Sequence of chain 4.A:
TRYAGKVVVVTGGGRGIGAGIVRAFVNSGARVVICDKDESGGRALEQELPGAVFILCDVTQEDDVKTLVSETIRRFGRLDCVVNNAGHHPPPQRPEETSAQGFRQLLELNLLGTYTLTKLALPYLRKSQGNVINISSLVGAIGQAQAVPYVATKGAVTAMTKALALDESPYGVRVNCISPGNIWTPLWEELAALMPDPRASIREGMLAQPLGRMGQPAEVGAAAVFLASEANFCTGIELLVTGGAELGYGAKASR

Binding-site contacts:
Ligand atom F contacts residue NAD1 of chain 2.B at 3.7 Å.
Ligand atom C15 contacts residue NAD1 of chain 2.B at 3.7 Å.
Ligand atom O3 contacts residue HIS93 of chain 2.A at 3.7 Å.
Ligand atom O contacts residue PRO96 of chain 2.A at 3.8 Å.
Ligand atom C14 contacts residue TYR154 of chain 2.A at 3.4 Å (hydrophobic).
Ligand atom C12 contacts residue TYR253 of chain 4.A at 3.6 Å (hydrophobic).
Ligand atom C14 contacts residue SER141 of chain 2.A at 3.5 Å.
Ligand atom O2 contacts residue TYR154 of chain 2.A at 2.5 Å (h-bond).
Ligand atom C17 contacts residue ALA149 of chain 2.A at 3.6 Å (hydrophobic).
Ligand atom C12 contacts residue ASN186 of chain 2.A at 3.4 Å.
Ligand atom C16 contacts residue GLN148 of chain 2.A at 3.3 Å.
Ligand atom C16 contacts residue HIS93 of chain 2.A at 3.8 Å.
Ligand atom F contacts residue PRO184 of chain 2.A at 3.8 Å.
Ligand atom O3 contacts residue GLN150 of chain 2.A at 3.4 Å (h-bond).
Ligand atom F contacts residue VAL143 of chain 2.A at 3.5 Å.
Ligand atom F contacts residue TYR253 of chain 4.A at 2.9 Å.
Ligand atom C6 contacts residue LEU195 of chain 2.A at 3.7 Å (hydrophobic).
Ligand atom C15 contacts residue HIS93 of chain 2.A at 3.5 Å.
Ligand atom C contacts residue PRO96 of chain 2.A at 3.7 Å (hydrophobic).
Ligand atom O1 contacts residue HIS93 of chain 2.A at 3.3 Å.
Ligand atom O2 contacts residue NAD1 of chain 2.B at 2.9 Å.
Ligand atom C10 contacts residue HIS93 of chain 2.A at 3.8 Å.
Ligand atom O3 contacts residue ALA149 of chain 2.A at 2.7 Å (h-bond).
Ligand atom C14 contacts residue NAD1 of chain 2.B at 3.2 Å.
Ligand atom C11 contacts residue ASN186 of chain 2.A at 3.5 Å.
Ligand atom C contacts residue ALA149 of chain 2.A at 3.8 Å (hydrophobic).
Ligand atom C17 contacts residue GLN148 of chain 2.A at 3.7 Å.
Ligand atom O contacts residue GLN150 of chain 2.A at 3.8 Å.
Ligand atom C15 contacts residue TYR154 of chain 2.A at 3.5 Å (hydrophobic).
Ligand atom O contacts residue ALA149 of chain 2.A at 3.1 Å (h-bond).
Ligand atom C13 contacts residue NAD1 of chain 2.B at 3.5 Å.
Ligand atom C6 contacts residue TRP192 of chain 2.A at 3.3 Å (hydrophobic).
Ligand atom C7 contacts residue TRP192 of chain 2.A at 3.5 Å (hydrophobic).
Ligand atom C13 contacts residue SER141 of chain 2.A at 3.7 Å.
Ligand atom C13 contacts residue TYR253 of chain 4.A at 3.7 Å (hydrophobic).
Ligand atom O3 contacts residue GLN148 of chain 2.A at 3.6 Å.
Ligand atom F contacts residue SER141 of chain 2.A at 2.9 Å.
Ligand atom C9 contacts residue HIS93 of chain 2.A at 3.7 Å.
Ligand atom O3 contacts residue ALA151 of chain 2.A at 3.7 Å.
Ligand atom O2 contacts residue SER141 of chain 2.A at 2.6 Å (h-bond).

The protein below binds the small molecule below.
Small molecule (SMILES): O=C(c1ccc(F)c(O)c1)c1cccc(-c2ccc(O)c(O)c2)n1

Sequence of chain 2.A:
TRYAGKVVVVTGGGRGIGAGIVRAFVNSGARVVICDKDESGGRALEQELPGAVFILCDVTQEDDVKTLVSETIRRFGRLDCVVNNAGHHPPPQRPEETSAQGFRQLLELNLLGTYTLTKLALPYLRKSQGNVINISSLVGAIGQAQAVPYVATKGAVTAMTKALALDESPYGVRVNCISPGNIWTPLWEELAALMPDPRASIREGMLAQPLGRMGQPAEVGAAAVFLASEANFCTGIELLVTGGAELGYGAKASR